Binding-site contacts:
Ligand atom C1 contacts residue ASN331 of chain 1.A at 1.4 Å.
Ligand atom O5 contacts residue ASN331 of chain 1.A at 2.3 Å (h-bond).
Ligand atom C7 contacts residue ASN331 of chain 1.A at 3.2 Å.
Ligand atom N2 contacts residue ASN331 of chain 1.A at 3.0 Å (h-bond).
Ligand atom O7 contacts residue ASN331 of chain 1.A at 3.0 Å (h-bond).
Ligand atom C2 contacts residue ASN331 of chain 1.A at 2.5 Å.
Ligand atom C5 contacts residue ASN331 of chain 1.A at 3.7 Å.
Ligand atom C3 contacts residue ASN331 of chain 1.A at 3.8 Å.
Ligand atom C4 contacts residue ASN331 of chain 1.A at 4.2 Å.

Sequence of chain 1.A:
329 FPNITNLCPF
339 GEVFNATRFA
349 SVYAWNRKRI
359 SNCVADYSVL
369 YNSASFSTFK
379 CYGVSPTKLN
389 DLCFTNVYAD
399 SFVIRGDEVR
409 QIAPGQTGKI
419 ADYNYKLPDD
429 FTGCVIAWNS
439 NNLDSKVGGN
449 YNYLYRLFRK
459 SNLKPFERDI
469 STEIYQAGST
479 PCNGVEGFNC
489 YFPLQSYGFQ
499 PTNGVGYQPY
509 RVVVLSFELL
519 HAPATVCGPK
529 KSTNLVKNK

A small-molecule ligand and the protein it binds are described below.
Small molecule (SMILES): CC(=O)N[C@@H]1[C@@H](O)[C@H](O)[C@@H](CO)O[C@H]1O